Binding-site contacts:
Ligand atom C6 contacts residue ASP219 of chain 1.A at 3.5 Å.
Ligand atom C5 contacts residue TYR18 of chain 1.B at 3.5 Å (hydrophobic).
Ligand atom C10 contacts residue ALA244 of chain 1.A at 3.7 Å (hydrophobic).
Ligand atom C10 contacts residue SER241 of chain 1.A at 3.6 Å.
Ligand atom C1 contacts residue ARG311 of chain 1.A at 3.9 Å.
Ligand atom C5 contacts residue PHE193 of chain 1.A at 3.7 Å (hydrophobic).
Ligand atom C12 contacts residue SER241 of chain 1.A at 4.0 Å.
Ligand atom N7 contacts residue ASP219 of chain 1.A at 2.6 Å (salt-bridge).
Ligand atom O9 contacts residue PHE193 of chain 1.A at 3.2 Å.
Ligand atom C8 contacts residue TYR18 of chain 1.B at 4.0 Å (hydrophobic).
Ligand atom C1 contacts residue PHE193 of chain 1.A at 3.7 Å (hydrophobic).
Ligand atom C6 contacts residue TYR18 of chain 1.B at 3.6 Å (hydrophobic).
Ligand atom C10 contacts residue ASP219 of chain 1.A at 3.4 Å.
Ligand atom C8 contacts residue PHE193 of chain 1.A at 3.5 Å (hydrophobic).
Ligand atom O14 contacts residue ARG196 of chain 1.A at 3.9 Å.
Ligand atom C8 contacts residue ASP219 of chain 1.A at 3.5 Å.
Ligand atom O15 contacts residue ARG196 of chain 1.A at 3.0 Å (salt-bridge).
Ligand atom C3 contacts residue ARG196 of chain 1.A at 3.9 Å.
Ligand atom C11 contacts residue ASP219 of chain 1.A at 3.5 Å.
Ligand atom O15 contacts residue PHE193 of chain 1.A at 3.4 Å (h-bond).
Ligand atom O14 contacts residue ARG311 of chain 1.A at 3.7 Å.
Ligand atom C10 contacts residue TYR18 of chain 1.B at 3.9 Å (hydrophobic).
Ligand atom C11 contacts residue SER241 of chain 1.A at 3.4 Å.
Ligand atom C2 contacts residue ARG311 of chain 1.A at 3.4 Å.
Ligand atom C4 contacts residue TYR18 of chain 1.B at 3.9 Å (hydrophobic).
Ligand atom C2 contacts residue TYR18 of chain 1.B at 3.7 Å (hydrophobic).
Ligand atom C6 contacts residue PHE193 of chain 1.A at 3.7 Å (hydrophobic).
Ligand atom C3 contacts residue PHE193 of chain 1.A at 3.8 Å (hydrophobic).
Ligand atom C4 contacts residue ARG196 of chain 1.A at 3.7 Å.
Ligand atom C2 contacts residue PHE193 of chain 1.A at 3.6 Å (hydrophobic).
Ligand atom C1 contacts residue TYR18 of chain 1.B at 3.5 Å (hydrophobic).
Ligand atom N13 contacts residue ARG196 of chain 1.A at 3.6 Å.
Ligand atom N7 contacts residue TYR18 of chain 1.B at 3.4 Å.
Ligand atom C3 contacts residue TYR18 of chain 1.B at 3.7 Å (hydrophobic).
Ligand atom N7 contacts residue PHE193 of chain 1.A at 3.6 Å.
Ligand atom C4 contacts residue PHE193 of chain 1.A at 3.7 Å (hydrophobic).
Ligand atom C11 contacts residue HIS191 of chain 1.A at 3.4 Å.
Ligand atom C5 contacts residue ASP219 of chain 1.A at 3.5 Å.
Ligand atom C12 contacts residue VAL242 of chain 1.A at 3.6 Å (hydrophobic).
Ligand atom C12 contacts residue ALA244 of chain 1.A at 3.4 Å (hydrophobic).

A protein and the small-molecule ligand that binds it are described below.
Small molecule (SMILES): O=C(Nc1ccc([N+](=O)[O-])cc1)C1CC1

Sequence of chain 1.A:
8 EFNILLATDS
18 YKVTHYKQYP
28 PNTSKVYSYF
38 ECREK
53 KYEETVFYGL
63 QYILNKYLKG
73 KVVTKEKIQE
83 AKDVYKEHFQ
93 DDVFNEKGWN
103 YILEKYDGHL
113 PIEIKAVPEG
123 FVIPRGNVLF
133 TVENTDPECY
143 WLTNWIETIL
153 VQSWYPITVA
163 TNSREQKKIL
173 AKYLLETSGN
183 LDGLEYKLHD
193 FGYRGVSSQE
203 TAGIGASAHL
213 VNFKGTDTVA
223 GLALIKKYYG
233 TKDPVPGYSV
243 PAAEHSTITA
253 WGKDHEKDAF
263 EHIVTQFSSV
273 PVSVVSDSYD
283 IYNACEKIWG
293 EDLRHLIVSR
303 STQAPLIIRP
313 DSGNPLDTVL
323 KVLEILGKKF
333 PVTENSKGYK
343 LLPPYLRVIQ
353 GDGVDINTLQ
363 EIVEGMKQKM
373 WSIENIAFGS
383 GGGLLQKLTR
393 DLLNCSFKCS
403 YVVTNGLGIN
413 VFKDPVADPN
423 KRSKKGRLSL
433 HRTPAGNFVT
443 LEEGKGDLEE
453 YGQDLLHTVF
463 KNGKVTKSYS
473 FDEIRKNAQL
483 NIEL

Sequence of chain 1.B:
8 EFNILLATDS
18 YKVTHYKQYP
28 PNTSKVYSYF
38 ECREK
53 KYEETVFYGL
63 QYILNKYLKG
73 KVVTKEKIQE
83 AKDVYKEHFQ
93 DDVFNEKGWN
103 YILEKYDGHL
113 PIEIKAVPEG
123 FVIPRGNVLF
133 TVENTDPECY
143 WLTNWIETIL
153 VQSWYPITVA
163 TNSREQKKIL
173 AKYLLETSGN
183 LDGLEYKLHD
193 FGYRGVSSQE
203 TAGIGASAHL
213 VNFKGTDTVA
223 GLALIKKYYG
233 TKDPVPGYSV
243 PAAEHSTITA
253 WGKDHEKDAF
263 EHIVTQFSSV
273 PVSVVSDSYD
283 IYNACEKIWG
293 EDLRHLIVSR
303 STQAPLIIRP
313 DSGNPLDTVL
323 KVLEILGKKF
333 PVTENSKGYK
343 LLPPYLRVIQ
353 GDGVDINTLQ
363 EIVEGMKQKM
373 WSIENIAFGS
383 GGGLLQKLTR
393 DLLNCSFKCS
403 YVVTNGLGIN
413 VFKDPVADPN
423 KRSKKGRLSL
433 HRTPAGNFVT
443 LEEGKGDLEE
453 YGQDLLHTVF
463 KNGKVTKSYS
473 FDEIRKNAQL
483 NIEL